Sequence of chain 4.A:
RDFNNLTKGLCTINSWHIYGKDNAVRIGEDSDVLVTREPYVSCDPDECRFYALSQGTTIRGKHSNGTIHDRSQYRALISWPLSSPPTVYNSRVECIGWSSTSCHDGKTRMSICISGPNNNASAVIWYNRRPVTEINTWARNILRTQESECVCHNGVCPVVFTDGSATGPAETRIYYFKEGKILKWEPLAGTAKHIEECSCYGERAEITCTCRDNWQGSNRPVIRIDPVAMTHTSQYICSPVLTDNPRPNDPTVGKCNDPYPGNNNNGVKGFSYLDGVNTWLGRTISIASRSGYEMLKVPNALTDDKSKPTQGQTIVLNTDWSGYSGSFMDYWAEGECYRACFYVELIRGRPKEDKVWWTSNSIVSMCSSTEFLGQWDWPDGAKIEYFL

Binding-site contacts:
Ligand atom C2 contacts residue ASN65 of chain 2.A at 2.4 Å.
Ligand atom C2 contacts residue TRP357 of chain 2.A at 4.0 Å (hydrophobic).
Ligand atom O7 contacts residue TYR386 of chain 4.A at 4.5 Å.
Ligand atom O7 contacts residue ASN65 of chain 2.A at 2.7 Å (h-bond).
Ligand atom C5 contacts residue TRP357 of chain 2.A at 3.9 Å (hydrophobic).
Ligand atom C4 contacts residue TRP357 of chain 2.A at 4.4 Å (hydrophobic).
Ligand atom C1 contacts residue TRP357 of chain 2.A at 3.6 Å (hydrophobic).
Ligand atom N2 contacts residue ASN65 of chain 2.A at 2.9 Å (h-bond).
Ligand atom N2 contacts residue TRP357 of chain 2.A at 3.2 Å (h-bond).
Ligand atom O5 contacts residue ASN65 of chain 2.A at 2.4 Å (h-bond).
Ligand atom C3 contacts residue ASN65 of chain 2.A at 3.8 Å.
Ligand atom C7 contacts residue ASN65 of chain 2.A at 3.0 Å.
Ligand atom C1 contacts residue ASN65 of chain 2.A at 1.4 Å.
Ligand atom C7 contacts residue TRP357 of chain 2.A at 3.9 Å (hydrophobic).
Ligand atom C8 contacts residue TRP357 of chain 2.A at 3.5 Å (hydrophobic).
Ligand atom C3 contacts residue TRP357 of chain 2.A at 3.7 Å (hydrophobic).
Ligand atom C8 contacts residue ASN65 of chain 2.A at 4.2 Å.
Ligand atom C4 contacts residue ASN65 of chain 2.A at 4.3 Å.
Ligand atom O3 contacts residue TRP357 of chain 2.A at 4.3 Å.
Ligand atom O5 contacts residue TRP357 of chain 2.A at 4.2 Å.
Ligand atom C5 contacts residue ASN65 of chain 2.A at 3.7 Å.
Ligand atom O4 contacts residue TRP357 of chain 2.A at 4.3 Å.

Sequence of chain 2.A:
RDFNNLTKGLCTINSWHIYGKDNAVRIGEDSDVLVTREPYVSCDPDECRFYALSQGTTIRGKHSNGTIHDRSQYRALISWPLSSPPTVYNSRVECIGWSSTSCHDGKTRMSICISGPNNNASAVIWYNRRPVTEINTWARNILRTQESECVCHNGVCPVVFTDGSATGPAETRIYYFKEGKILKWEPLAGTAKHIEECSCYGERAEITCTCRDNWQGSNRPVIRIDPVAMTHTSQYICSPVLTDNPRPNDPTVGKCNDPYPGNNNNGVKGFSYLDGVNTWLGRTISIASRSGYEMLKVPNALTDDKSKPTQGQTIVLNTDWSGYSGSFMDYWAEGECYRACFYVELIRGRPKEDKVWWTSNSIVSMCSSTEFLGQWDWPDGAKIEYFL

A small-molecule ligand and the protein it binds are described below.
Small molecule (SMILES): CC(=O)N[C@@H]1[C@@H](O)[C@H](O)[C@@H](CO)O[C@H]1O